The small molecule below binds the protein below.
Small molecule (SMILES): CC(=O)N[C@H]1[C@H](O[C@H]2[C@H](O)[C@@H](NC(C)=O)CO[C@@H]2CO[C@@H]2O[C@@H](C)[C@@H](O)[C@@H](O)[C@@H]2O)O[C@H](CO)[C@@H](O[C@@H]2O[C@H](CO[C@H]3O[C@H](CO)[C@@H](O)[C@H](O)[C@@H]3O)[C@@H](O)[C@H](O[C@H]3O[C@H](CO)[C@@H](O)[C@H](O)[C@@H]3O)[C@@H]2O)[C@@H]1O

Sequence of chain 1.C:
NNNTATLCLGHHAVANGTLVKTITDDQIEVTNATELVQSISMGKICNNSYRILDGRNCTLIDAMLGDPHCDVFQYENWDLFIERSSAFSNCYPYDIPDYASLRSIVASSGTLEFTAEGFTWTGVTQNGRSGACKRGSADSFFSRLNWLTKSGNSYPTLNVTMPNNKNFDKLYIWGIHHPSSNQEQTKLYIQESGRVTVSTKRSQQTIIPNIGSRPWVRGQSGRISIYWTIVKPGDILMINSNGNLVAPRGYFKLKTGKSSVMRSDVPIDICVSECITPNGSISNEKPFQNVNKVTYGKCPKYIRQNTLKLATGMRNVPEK

Binding-site contacts:
Ligand atom C7 contacts residue GLY21 of chain 1.C at 3.6 Å.
Ligand atom N2 contacts residue GLY21 of chain 1.C at 3.1 Å (h-bond).
Ligand atom C1 contacts residue ASN20 of chain 1.C at 1.4 Å.
Ligand atom C7 contacts residue ASN20 of chain 1.C at 3.9 Å.
Ligand atom O7 contacts residue ASN20 of chain 1.C at 4.3 Å.
Ligand atom C2 contacts residue GLY21 of chain 1.C at 4.1 Å.
Ligand atom C2 contacts residue ASN20 of chain 1.C at 2.7 Å.
Ligand atom N2 contacts residue ASN20 of chain 1.C at 3.1 Å (h-bond).
Ligand atom C8 contacts residue GLU33 of chain 1.C at 3.7 Å.
Ligand atom C8 contacts residue GLY21 of chain 1.C at 3.3 Å.
Ligand atom C6 contacts residue ASN20 of chain 1.C at 4.4 Å.
Ligand atom C8 contacts residue THR22 of chain 1.C at 3.9 Å.
Ligand atom C5 contacts residue ASN20 of chain 1.C at 3.5 Å.
Ligand atom C3 contacts residue ASN20 of chain 1.C at 3.9 Å.
Ligand atom C4 contacts residue ASN20 of chain 1.C at 4.2 Å.
Ligand atom C1 contacts residue GLY21 of chain 1.C at 4.0 Å.
Ligand atom O5 contacts residue ASN20 of chain 1.C at 2.2 Å (h-bond).